Binding-site contacts:
Ligand atom C8 contacts residue ASN777 of chain 1.B at 4.4 Å.
Ligand atom C4 contacts residue ASN777 of chain 1.B at 4.3 Å.
Ligand atom C1 contacts residue ASN777 of chain 1.B at 1.4 Å.
Ligand atom N2 contacts residue ASN777 of chain 1.B at 2.8 Å (h-bond).
Ligand atom C3 contacts residue ASN777 of chain 1.B at 3.8 Å.
Ligand atom C2 contacts residue ASN777 of chain 1.B at 2.5 Å.
Ligand atom C7 contacts residue ASN777 of chain 1.B at 3.2 Å.
Ligand atom O7 contacts residue ASN777 of chain 1.B at 3.3 Å (h-bond).
Ligand atom C5 contacts residue ASN777 of chain 1.B at 3.7 Å.
Ligand atom O5 contacts residue ASN777 of chain 1.B at 2.4 Å (h-bond).

The small molecule below binds the protein below.
Small molecule (SMILES): CC(=O)N[C@@H]1[C@@H](O)[C@H](O)[C@@H](CO)O[C@H]1O

Sequence of chain 1.B:
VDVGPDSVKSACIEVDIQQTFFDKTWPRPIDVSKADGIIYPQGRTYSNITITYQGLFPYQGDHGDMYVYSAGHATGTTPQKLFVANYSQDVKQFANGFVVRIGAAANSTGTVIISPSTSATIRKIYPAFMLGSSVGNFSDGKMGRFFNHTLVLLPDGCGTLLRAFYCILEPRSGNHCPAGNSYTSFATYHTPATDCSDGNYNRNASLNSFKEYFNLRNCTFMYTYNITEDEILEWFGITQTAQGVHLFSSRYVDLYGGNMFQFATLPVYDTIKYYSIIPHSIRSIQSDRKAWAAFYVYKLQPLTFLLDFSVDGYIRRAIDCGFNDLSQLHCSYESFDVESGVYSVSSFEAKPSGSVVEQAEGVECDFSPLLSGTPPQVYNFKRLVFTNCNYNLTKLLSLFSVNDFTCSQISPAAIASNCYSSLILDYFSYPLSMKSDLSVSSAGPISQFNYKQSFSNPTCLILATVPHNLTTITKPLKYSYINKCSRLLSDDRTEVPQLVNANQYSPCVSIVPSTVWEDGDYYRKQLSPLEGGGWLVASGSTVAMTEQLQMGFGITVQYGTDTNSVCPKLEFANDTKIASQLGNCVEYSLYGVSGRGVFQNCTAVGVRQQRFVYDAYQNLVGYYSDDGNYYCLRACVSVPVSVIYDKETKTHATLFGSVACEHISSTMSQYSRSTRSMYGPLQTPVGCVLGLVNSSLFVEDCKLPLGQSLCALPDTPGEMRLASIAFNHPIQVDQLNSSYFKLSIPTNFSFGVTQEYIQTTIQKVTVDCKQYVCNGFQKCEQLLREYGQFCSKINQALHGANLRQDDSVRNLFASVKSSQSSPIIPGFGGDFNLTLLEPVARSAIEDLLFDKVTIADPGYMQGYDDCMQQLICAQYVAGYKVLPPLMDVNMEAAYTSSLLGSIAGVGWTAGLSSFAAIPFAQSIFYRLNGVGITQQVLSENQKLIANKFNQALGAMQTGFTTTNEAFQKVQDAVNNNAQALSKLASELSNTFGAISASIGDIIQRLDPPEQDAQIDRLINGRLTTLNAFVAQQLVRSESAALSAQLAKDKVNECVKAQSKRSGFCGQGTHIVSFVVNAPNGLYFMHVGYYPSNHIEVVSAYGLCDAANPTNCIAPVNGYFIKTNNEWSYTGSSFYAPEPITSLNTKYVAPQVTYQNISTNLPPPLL